The small molecule below binds the protein below.
Small molecule (SMILES): COc1ccc(C(=O)/C=C(\O)C(F)(F)C(F)(F)F)c(O)c1

Sequence of chain 1.D:
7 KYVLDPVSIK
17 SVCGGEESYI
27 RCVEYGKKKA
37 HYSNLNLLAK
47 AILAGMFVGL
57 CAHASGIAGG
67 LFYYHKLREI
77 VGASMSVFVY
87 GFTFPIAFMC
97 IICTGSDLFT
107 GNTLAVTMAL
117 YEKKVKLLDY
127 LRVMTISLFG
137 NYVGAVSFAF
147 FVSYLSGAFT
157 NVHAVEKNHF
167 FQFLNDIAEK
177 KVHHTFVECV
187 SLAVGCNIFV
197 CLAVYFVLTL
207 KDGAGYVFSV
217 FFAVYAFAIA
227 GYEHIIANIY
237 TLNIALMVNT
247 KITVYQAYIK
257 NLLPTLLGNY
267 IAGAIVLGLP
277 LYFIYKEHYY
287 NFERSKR

Binding-site contacts:
Ligand atom O21 contacts residue VAL196 of chain 1.D at 3.3 Å.
Ligand atom C12 contacts residue HIS230 of chain 1.D at 3.9 Å.
Ligand atom F20 contacts residue VAL220 of chain 1.D at 3.4 Å.
Ligand atom O02 contacts residue ILE98 of chain 1.D at 3.5 Å.
Ligand atom O10 contacts residue LEU104 of chain 1.D at 3.5 Å.
Ligand atom F17 contacts residue ILE97 of chain 1.D at 3.6 Å.
Ligand atom F18 contacts residue PHE90 of chain 1.D at 3.2 Å.
Ligand atom O10 contacts residue THR106 of chain 1.D at 3.1 Å (h-bond).
Ligand atom C08 contacts residue ILE97 of chain 1.D at 3.6 Å (hydrophobic).
Ligand atom C09 contacts residue LEU104 of chain 1.D at 3.8 Å (hydrophobic).
Ligand atom O02 contacts residue TYR31 of chain 1.D at 3.8 Å.
Ligand atom C07 contacts residue ILE97 of chain 1.D at 3.8 Å (hydrophobic).
Ligand atom O13 contacts residue LEU104 of chain 1.D at 3.5 Å (h-bond).
Ligand atom O21 contacts residue THR106 of chain 1.D at 2.5 Å (h-bond).
Ligand atom C14 contacts residue HIS230 of chain 1.D at 4.0 Å.
Ligand atom C04 contacts residue TYR31 of chain 1.D at 3.4 Å (hydrophobic).
Ligand atom O21 contacts residue LEU104 of chain 1.D at 3.3 Å.
Ligand atom C11 contacts residue LEU104 of chain 1.D at 3.8 Å (hydrophobic).
Ligand atom F19 contacts residue VAL196 of chain 1.D at 3.6 Å.
Ligand atom O13 contacts residue GLY107 of chain 1.D at 3.3 Å.
Ligand atom F17 contacts residue PHE94 of chain 1.D at 3.4 Å.
Ligand atom F16 contacts residue LEU104 of chain 1.D at 3.4 Å.
Ligand atom F18 contacts residue ALA93 of chain 1.D at 3.9 Å.
Ligand atom C12 contacts residue LEU104 of chain 1.D at 3.6 Å (hydrophobic).
Ligand atom C12 contacts residue THR106 of chain 1.D at 3.9 Å.
Ligand atom O21 contacts residue HIS230 of chain 1.D at 2.9 Å (h-bond).
Ligand atom C01 contacts residue ILE98 of chain 1.D at 3.7 Å (hydrophobic).
Ligand atom F16 contacts residue HIS230 of chain 1.D at 3.7 Å.
Ligand atom O10 contacts residue GLY107 of chain 1.D at 3.4 Å (h-bond).
Ligand atom F17 contacts residue ALA93 of chain 1.D at 3.5 Å.
Ligand atom C08 contacts residue PHE94 of chain 1.D at 3.6 Å (hydrophobic).
Ligand atom F19 contacts residue PHE223 of chain 1.D at 3.5 Å.
Ligand atom C01 contacts residue TYR31 of chain 1.D at 3.3 Å (hydrophobic).
Ligand atom F20 contacts residue PHE94 of chain 1.D at 3.2 Å.
Ligand atom C07 contacts residue PHE94 of chain 1.D at 3.5 Å (hydrophobic).
Ligand atom C08 contacts residue ILE98 of chain 1.D at 3.9 Å (hydrophobic).
Ligand atom C03 contacts residue ILE97 of chain 1.D at 3.9 Å (hydrophobic).
Ligand atom F19 contacts residue HIS230 of chain 1.D at 3.1 Å.
Ligand atom F16 contacts residue VAL54 of chain 1.D at 3.6 Å.
Ligand atom C11 contacts residue PHE94 of chain 1.D at 3.5 Å (hydrophobic).